This protein binds this small molecule.
Small molecule (SMILES): CC(=O)N[C@H]1[C@H](O[C@H]2[C@H](O)[C@@H](NC(C)=O)CO[C@@H]2CO)O[C@H](CO)[C@@H](O)[C@@H]1O

Binding-site contacts:
Ligand atom O7 contacts residue TRP168 of chain 1.D at 4.1 Å.
Ligand atom O6 contacts residue GLY7 of chain 1.E at 3.1 Å (h-bond).
Ligand atom C6 contacts residue GLY7 of chain 1.E at 3.5 Å.
Ligand atom O6 contacts residue ASN118 of chain 1.D at 4.4 Å.
Ligand atom O6 contacts residue ASP8 of chain 1.E at 3.9 Å.
Ligand atom C2 contacts residue GLU166 of chain 1.D at 4.0 Å.
Ligand atom O5 contacts residue GLU166 of chain 1.D at 3.9 Å.
Ligand atom C6 contacts residue ASP8 of chain 1.E at 4.3 Å.
Ligand atom N2 contacts residue TRP168 of chain 1.D at 4.2 Å.
Ligand atom C8 contacts residue TRP168 of chain 1.D at 3.3 Å (hydrophobic).
Ligand atom C7 contacts residue GLU166 of chain 1.D at 4.4 Å.
Ligand atom O7 contacts residue HIS167 of chain 1.D at 4.3 Å.
Ligand atom O7 contacts residue ASN118 of chain 1.D at 3.7 Å.
Ligand atom C1 contacts residue GLU166 of chain 1.D at 4.0 Å.
Ligand atom C7 contacts residue ASN118 of chain 1.D at 3.5 Å.
Ligand atom C4 contacts residue ASN118 of chain 1.D at 4.0 Å.
Ligand atom C1 contacts residue ASN118 of chain 1.D at 1.4 Å.
Ligand atom C8 contacts residue HIS167 of chain 1.D at 4.1 Å.
Ligand atom C3 contacts residue ASN118 of chain 1.D at 3.7 Å.
Ligand atom N2 contacts residue ASN118 of chain 1.D at 2.9 Å (h-bond).
Ligand atom C5 contacts residue ASN118 of chain 1.D at 3.5 Å.
Ligand atom C8 contacts residue GLU166 of chain 1.D at 4.0 Å.
Ligand atom C8 contacts residue ASN118 of chain 1.D at 4.5 Å.
Ligand atom C8 contacts residue VAL116 of chain 1.D at 3.9 Å (hydrophobic).
Ligand atom O5 contacts residue ASN118 of chain 1.D at 2.2 Å (h-bond).
Ligand atom C7 contacts residue TRP168 of chain 1.D at 3.7 Å (hydrophobic).
Ligand atom C2 contacts residue ASN118 of chain 1.D at 2.4 Å.
Ligand atom O7 contacts residue GLU166 of chain 1.D at 3.6 Å.

Sequence of chain 1.D:
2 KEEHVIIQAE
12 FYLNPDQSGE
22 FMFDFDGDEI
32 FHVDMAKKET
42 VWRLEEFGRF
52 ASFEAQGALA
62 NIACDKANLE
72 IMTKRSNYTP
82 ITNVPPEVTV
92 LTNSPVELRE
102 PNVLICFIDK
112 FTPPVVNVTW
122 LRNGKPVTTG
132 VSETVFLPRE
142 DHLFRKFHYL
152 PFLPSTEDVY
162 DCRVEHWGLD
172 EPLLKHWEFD

Sequence of chain 1.E:
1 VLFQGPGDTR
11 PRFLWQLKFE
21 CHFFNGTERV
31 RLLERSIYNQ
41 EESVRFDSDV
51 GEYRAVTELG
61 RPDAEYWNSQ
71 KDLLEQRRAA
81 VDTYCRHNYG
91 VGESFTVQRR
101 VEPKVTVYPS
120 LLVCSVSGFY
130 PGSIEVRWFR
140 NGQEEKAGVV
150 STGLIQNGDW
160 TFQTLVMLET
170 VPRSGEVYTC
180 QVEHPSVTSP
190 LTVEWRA